A small-molecule ligand and the protein it binds are described below.
Small molecule (SMILES): CC(=O)N[C@@H]1[C@@H](O)[C@H](O)[C@@H](CO)O[C@H]1O

Sequence of chain 2.A:
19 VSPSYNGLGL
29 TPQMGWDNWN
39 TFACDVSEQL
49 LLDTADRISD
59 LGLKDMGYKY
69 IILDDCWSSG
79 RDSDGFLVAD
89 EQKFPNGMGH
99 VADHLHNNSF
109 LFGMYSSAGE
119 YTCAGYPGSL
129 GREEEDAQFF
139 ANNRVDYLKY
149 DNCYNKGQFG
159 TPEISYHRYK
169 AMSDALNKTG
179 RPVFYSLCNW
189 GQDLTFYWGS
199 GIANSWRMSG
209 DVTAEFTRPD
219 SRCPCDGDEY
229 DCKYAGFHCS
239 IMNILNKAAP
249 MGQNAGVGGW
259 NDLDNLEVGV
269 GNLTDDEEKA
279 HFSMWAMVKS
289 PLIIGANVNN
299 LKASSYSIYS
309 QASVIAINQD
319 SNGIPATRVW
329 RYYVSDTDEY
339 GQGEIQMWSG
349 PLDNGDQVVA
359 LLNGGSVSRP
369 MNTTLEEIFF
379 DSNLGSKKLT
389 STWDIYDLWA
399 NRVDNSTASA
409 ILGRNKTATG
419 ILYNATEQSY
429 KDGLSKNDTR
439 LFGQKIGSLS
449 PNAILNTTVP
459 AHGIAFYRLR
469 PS

Binding-site contacts:
Ligand atom C1 contacts residue SER302 of chain 2.A at 3.9 Å.
Ligand atom C5 contacts residue SER302 of chain 2.A at 3.6 Å.
Ligand atom C5 contacts residue ASN403 of chain 2.A at 3.7 Å.
Ligand atom C3 contacts residue ASP273 of chain 2.A at 4.2 Å.
Ligand atom O6 contacts residue SER302 of chain 2.A at 3.0 Å (h-bond).
Ligand atom O5 contacts residue ASN403 of chain 2.A at 2.4 Å (h-bond).
Ligand atom C1 contacts residue ASN403 of chain 2.A at 1.4 Å.
Ligand atom C8 contacts residue ASN403 of chain 2.A at 3.5 Å.
Ligand atom C4 contacts residue ASN403 of chain 2.A at 4.2 Å.
Ligand atom O4 contacts residue ASP273 of chain 2.A at 3.2 Å.
Ligand atom O7 contacts residue ASN403 of chain 2.A at 4.0 Å.
Ligand atom C2 contacts residue ASN403 of chain 2.A at 2.4 Å.
Ligand atom O5 contacts residue SER302 of chain 2.A at 3.8 Å.
Ligand atom C4 contacts residue ASP273 of chain 2.A at 4.2 Å.
Ligand atom O6 contacts residue LYS300 of chain 2.A at 3.9 Å.
Ligand atom C6 contacts residue SER302 of chain 2.A at 3.8 Å.
Ligand atom C3 contacts residue ASN403 of chain 2.A at 3.8 Å.
Ligand atom N2 contacts residue ASN403 of chain 2.A at 2.9 Å (h-bond).
Ligand atom C7 contacts residue ASN403 of chain 2.A at 3.2 Å.